Sequence of chain 1.A:
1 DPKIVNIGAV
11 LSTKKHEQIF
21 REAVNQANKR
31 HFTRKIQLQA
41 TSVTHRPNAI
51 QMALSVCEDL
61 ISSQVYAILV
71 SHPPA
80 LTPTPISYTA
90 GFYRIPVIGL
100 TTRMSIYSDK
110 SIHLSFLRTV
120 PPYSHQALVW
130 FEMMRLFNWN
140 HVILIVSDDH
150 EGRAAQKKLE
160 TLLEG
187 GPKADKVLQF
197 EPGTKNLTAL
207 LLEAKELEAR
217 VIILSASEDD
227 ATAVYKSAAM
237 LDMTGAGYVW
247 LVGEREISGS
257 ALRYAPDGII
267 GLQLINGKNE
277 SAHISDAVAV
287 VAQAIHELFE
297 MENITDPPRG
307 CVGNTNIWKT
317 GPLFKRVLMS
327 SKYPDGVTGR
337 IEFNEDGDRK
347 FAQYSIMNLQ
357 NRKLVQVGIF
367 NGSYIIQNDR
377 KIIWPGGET

Sequence of chain 1.B:
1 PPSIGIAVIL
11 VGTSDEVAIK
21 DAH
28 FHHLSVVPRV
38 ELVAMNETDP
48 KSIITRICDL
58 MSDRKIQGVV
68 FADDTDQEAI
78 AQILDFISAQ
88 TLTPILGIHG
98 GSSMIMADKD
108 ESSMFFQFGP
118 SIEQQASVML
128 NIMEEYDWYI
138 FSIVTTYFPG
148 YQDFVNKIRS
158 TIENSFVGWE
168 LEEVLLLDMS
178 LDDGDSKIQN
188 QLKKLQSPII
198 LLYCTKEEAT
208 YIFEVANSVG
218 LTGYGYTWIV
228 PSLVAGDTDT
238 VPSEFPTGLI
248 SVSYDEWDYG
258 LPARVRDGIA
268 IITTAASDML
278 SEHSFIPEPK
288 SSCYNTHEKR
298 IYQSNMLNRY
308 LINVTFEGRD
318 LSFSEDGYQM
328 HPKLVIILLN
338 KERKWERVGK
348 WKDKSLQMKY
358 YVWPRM

The protein below binds the small molecule below.
Small molecule (SMILES): CCCCN(CCc1ccc(Cl)c(Cl)c1)C[C@H](O)COc1ccc(NS(C)(=O)=O)cc1

Binding-site contacts:
Ligand atom CL1 contacts residue TYR87 of chain 1.A at 3.5 Å.
Ligand atom CAR contacts residue GLN79 of chain 1.B at 2.9 Å.
Ligand atom SBE contacts residue GLU205 of chain 1.B at 3.5 Å (salt-bridge).
Ligand atom CAU contacts residue ILE111 of chain 1.A at 3.1 Å (hydrophobic).
Ligand atom OAC contacts residue THR143 of chain 1.B at 3.7 Å.
Ligand atom CAM contacts residue PRO146 of chain 1.B at 3.7 Å (hydrophobic).
Ligand atom NAV contacts residue PHE145 of chain 1.B at 3.3 Å (h-bond).
Ligand atom CBA contacts residue GLU205 of chain 1.B at 3.6 Å.
Ligand atom CAI contacts residue TYR87 of chain 1.A at 3.5 Å (hydrophobic).
Ligand atom CAP contacts residue GLN79 of chain 1.B at 3.5 Å.
Ligand atom CAN contacts residue TYR87 of chain 1.A at 3.4 Å (hydrophobic).
Ligand atom OAD contacts residue GLU205 of chain 1.B at 3.4 Å (salt-bridge).
Ligand atom CAX contacts residue GLN79 of chain 1.B at 3.6 Å.
Ligand atom CAZ contacts residue TYR87 of chain 1.A at 3.6 Å (hydrophobic).
Ligand atom CL1 contacts residue THR88 of chain 1.A at 3.6 Å.
Ligand atom CAM contacts residue LEU113 of chain 1.A at 3.5 Å (hydrophobic).
Ligand atom CBA contacts residue PHE145 of chain 1.B at 3.6 Å (hydrophobic).
Ligand atom OAD contacts residue SER177 of chain 1.B at 3.2 Å (h-bond).
Ligand atom CAM contacts residue SER110 of chain 1.A at 3.6 Å.
Ligand atom CAT contacts residue SER110 of chain 1.A at 3.5 Å.
Ligand atom CL1 contacts residue PHE91 of chain 1.A at 3.4 Å.
Ligand atom CAL contacts residue LEU113 of chain 1.A at 3.7 Å (hydrophobic).
Ligand atom NBD contacts residue GLN79 of chain 1.B at 3.6 Å (h-bond).
Ligand atom CL1 contacts residue PRO47 of chain 1.B at 3.4 Å.
Ligand atom OAC contacts residue LEU174 of chain 1.B at 3.5 Å (h-bond).
Ligand atom OAC contacts residue TYR144 of chain 1.B at 3.6 Å.
Ligand atom NAV contacts residue GLU205 of chain 1.B at 2.9 Å (salt-bridge).
Ligand atom CBB contacts residue LEU113 of chain 1.A at 3.2 Å (hydrophobic).
Ligand atom OAW contacts residue LEU113 of chain 1.A at 3.6 Å.
Ligand atom CAB contacts residue TYR144 of chain 1.B at 3.3 Å (hydrophobic).
Ligand atom CAA contacts residue ASP105 of chain 1.B at 3.5 Å.
Ligand atom CAS contacts residue GLN79 of chain 1.B at 3.1 Å.
Ligand atom OAE contacts residue GLN79 of chain 1.B at 2.9 Å (h-bond).
Ligand atom OAC contacts residue GLU205 of chain 1.B at 3.7 Å.
Ligand atom OAC contacts residue MET176 of chain 1.B at 2.9 Å (h-bond).
Ligand atom OAD contacts residue MET176 of chain 1.B at 3.1 Å.
Ligand atom CAJ contacts residue GLU205 of chain 1.B at 3.4 Å.
Ligand atom CAH contacts residue TYR87 of chain 1.A at 3.3 Å (hydrophobic).
Ligand atom CAT contacts residue LEU113 of chain 1.A at 3.6 Å (hydrophobic).
Ligand atom NBD contacts residue TYR87 of chain 1.A at 3.7 Å.